Binding-site contacts:
Ligand atom C01 contacts residue THR207 of chain 38.A at 2.9 Å.
Ligand atom C25 contacts residue PHE180 of chain 38.A at 3.5 Å (hydrophobic).
Ligand atom O23 contacts residue LEU216 of chain 38.A at 3.7 Å.
Ligand atom C18 contacts residue TYR145 of chain 38.A at 3.8 Å (hydrophobic).
Ligand atom C17 contacts residue LEU182 of chain 38.A at 3.7 Å (hydrophobic).
Ligand atom C13 contacts residue MET213 of chain 38.A at 3.4 Å (hydrophobic).
Ligand atom O26 contacts residue PHE180 of chain 38.A at 3.7 Å.
Ligand atom C15 contacts residue LEU182 of chain 38.A at 3.7 Å (hydrophobic).
Ligand atom C22 contacts residue ILE99 of chain 38.A at 3.9 Å (hydrophobic).
Ligand atom C04 contacts residue MET213 of chain 38.A at 3.9 Å (hydrophobic).
Ligand atom C09 contacts residue TYR191 of chain 38.A at 3.6 Å (hydrophobic).
Ligand atom C04 contacts residue ASN211 of chain 38.A at 3.4 Å.
Ligand atom C09 contacts residue LEU101 of chain 38.A at 3.8 Å (hydrophobic).
Ligand atom C01 contacts residue TYR192 of chain 38.A at 2.9 Å (hydrophobic).
Ligand atom C28 contacts residue MET144 of chain 38.A at 3.8 Å (hydrophobic).
Ligand atom C28 contacts residue ALA167 of chain 38.A at 3.1 Å (hydrophobic).
Ligand atom C10 contacts residue TYR191 of chain 38.A at 3.7 Å (hydrophobic).
Ligand atom C22 contacts residue ILE123 of chain 38.A at 3.6 Å (hydrophobic).
Ligand atom C28 contacts residue TYR145 of chain 38.A at 3.3 Å (hydrophobic).
Ligand atom C18 contacts residue ILE99 of chain 38.A at 3.8 Å (hydrophobic).
Ligand atom C03 contacts residue ASN211 of chain 38.A at 3.1 Å.
Ligand atom C27 contacts residue PHE180 of chain 38.A at 3.2 Å (hydrophobic).
Ligand atom C14 contacts residue SER121 of chain 38.A at 3.5 Å.
Ligand atom C17 contacts residue ILE99 of chain 38.A at 3.8 Å (hydrophobic).
Ligand atom N24 contacts residue LEU216 of chain 38.A at 3.5 Å.
Ligand atom C19 contacts residue LEU182 of chain 38.A at 3.6 Å (hydrophobic).
Ligand atom C28 contacts residue TYR143 of chain 38.A at 3.4 Å (hydrophobic).
Ligand atom C12 contacts residue ILE99 of chain 38.A at 3.7 Å (hydrophobic).
Ligand atom C05 contacts residue LEU101 of chain 38.A at 3.9 Å (hydrophobic).
Ligand atom O26 contacts residue TYR145 of chain 38.A at 3.2 Å.
Ligand atom C21 contacts residue ILE123 of chain 38.A at 3.8 Å (hydrophobic).
Ligand atom N06 contacts residue LEU101 of chain 38.A at 3.2 Å.
Ligand atom C18 contacts residue LEU182 of chain 38.A at 3.2 Å (hydrophobic).
Ligand atom C19 contacts residue TYR145 of chain 38.A at 3.2 Å (hydrophobic).
Ligand atom C15 contacts residue ILE123 of chain 38.A at 3.6 Å (hydrophobic).
Ligand atom N07 contacts residue LEU101 of chain 38.A at 3.7 Å.
Ligand atom O16 contacts residue ILE99 of chain 38.A at 3.6 Å.
Ligand atom N24 contacts residue PHE180 of chain 38.A at 3.6 Å.
Ligand atom C14 contacts residue HIS237 of chain 38.A at 3.5 Å.
Ligand atom N08 contacts residue LEU101 of chain 38.A at 3.8 Å.

Sequence of chain 38.A:
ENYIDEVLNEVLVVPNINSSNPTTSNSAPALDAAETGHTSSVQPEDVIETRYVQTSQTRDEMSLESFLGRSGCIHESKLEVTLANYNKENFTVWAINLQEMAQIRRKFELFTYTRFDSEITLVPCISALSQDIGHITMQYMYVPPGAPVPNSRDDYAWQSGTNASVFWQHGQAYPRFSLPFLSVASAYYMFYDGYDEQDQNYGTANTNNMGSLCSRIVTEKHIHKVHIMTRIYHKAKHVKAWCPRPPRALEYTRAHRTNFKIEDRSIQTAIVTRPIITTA

A small-molecule ligand and the protein it binds are described below.
Small molecule (SMILES): CCOc1noc2cc(OCCC3CCN(c4ccc(C)nn4)CC3)ccc12